Sequence of chain 1.A:
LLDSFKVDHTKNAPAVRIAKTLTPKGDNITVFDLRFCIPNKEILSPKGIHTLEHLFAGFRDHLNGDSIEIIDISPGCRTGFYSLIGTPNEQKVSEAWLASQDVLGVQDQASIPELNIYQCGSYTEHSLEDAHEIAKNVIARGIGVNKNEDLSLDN

Binding-site contacts:
Ligand atom CA contacts residue TYR88 of chain 1.A at 3.9 Å (hydrophobic).
Ligand atom CE contacts residue LEU4 of chain 1.A at 3.3 Å (hydrophobic).
Ligand atom CG contacts residue ALA61 of chain 1.B at 3.8 Å (hydrophobic).
Ligand atom C contacts residue ALA61 of chain 1.B at 4.3 Å (hydrophobic).
Ligand atom CA contacts residue ILE78 of chain 1.B at 3.8 Å (hydrophobic).
Ligand atom SD contacts residue GLU57 of chain 1.B at 3.9 Å.
Ligand atom CA contacts residue ASP77 of chain 1.B at 3.3 Å.
Ligand atom O contacts residue ASP77 of chain 1.B at 3.3 Å (salt-bridge).
Ligand atom CG contacts residue GLU57 of chain 1.B at 4.0 Å.
Ligand atom O contacts residue ALA61 of chain 1.B at 4.1 Å.
Ligand atom SD contacts residue LEU4 of chain 1.A at 4.3 Å.
Ligand atom C contacts residue ARG65 of chain 1.B at 3.6 Å.
Ligand atom C contacts residue ILE78 of chain 1.B at 3.9 Å (hydrophobic).
Ligand atom O contacts residue ILE78 of chain 1.B at 3.0 Å (h-bond).
Ligand atom CB contacts residue TYR88 of chain 1.A at 3.9 Å (hydrophobic).
Ligand atom N contacts residue ASP77 of chain 1.B at 2.7 Å (salt-bridge).
Ligand atom CG contacts residue ILE78 of chain 1.B at 4.1 Å (hydrophobic).
Ligand atom SD contacts residue HIS58 of chain 1.B at 3.9 Å.
Ligand atom OXT contacts residue SER6 of chain 1.A at 4.3 Å.
Ligand atom C contacts residue ASP77 of chain 1.B at 3.6 Å.
Ligand atom CE contacts residue SER6 of chain 1.A at 3.5 Å.
Ligand atom CB contacts residue SER6 of chain 1.A at 3.5 Å.
Ligand atom OXT contacts residue LEU4 of chain 1.A at 4.4 Å.
Ligand atom CA contacts residue SER6 of chain 1.A at 4.3 Å.
Ligand atom OXT contacts residue ARG65 of chain 1.B at 3.3 Å (salt-bridge).
Ligand atom O contacts residue ARG65 of chain 1.B at 3.1 Å (salt-bridge).
Ligand atom N contacts residue ILE78 of chain 1.B at 2.8 Å (h-bond).
Ligand atom OXT contacts residue ALA61 of chain 1.B at 4.5 Å.
Ligand atom CE contacts residue PHE7 of chain 1.A at 3.4 Å (hydrophobic).
Ligand atom N contacts residue SER79 of chain 1.B at 3.4 Å (h-bond).
Ligand atom CB contacts residue ILE78 of chain 1.B at 4.5 Å (hydrophobic).
Ligand atom N contacts residue TYR88 of chain 1.A at 3.8 Å.

Sequence of chain 1.B:
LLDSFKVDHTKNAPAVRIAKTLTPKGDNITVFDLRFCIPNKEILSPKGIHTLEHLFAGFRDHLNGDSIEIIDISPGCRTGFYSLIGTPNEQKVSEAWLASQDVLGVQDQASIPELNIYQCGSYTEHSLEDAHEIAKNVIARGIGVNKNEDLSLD

This small molecule binds to this protein.
Small molecule (SMILES): CSCC[C@H](N)C(=O)O